Sequence of chain 2.A:
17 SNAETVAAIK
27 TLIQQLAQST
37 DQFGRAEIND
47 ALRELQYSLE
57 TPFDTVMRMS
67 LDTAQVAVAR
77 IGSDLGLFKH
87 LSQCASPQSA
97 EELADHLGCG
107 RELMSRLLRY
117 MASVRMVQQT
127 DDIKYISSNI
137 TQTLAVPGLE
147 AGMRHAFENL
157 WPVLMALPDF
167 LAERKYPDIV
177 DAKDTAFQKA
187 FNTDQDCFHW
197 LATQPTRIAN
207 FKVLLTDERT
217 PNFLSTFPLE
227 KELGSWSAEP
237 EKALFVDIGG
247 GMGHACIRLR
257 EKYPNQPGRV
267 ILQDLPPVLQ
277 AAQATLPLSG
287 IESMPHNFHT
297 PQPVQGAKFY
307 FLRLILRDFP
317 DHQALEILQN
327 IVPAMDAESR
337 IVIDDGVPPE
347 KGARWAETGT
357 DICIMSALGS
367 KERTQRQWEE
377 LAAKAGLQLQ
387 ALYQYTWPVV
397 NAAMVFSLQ

A protein and the small-molecule ligand that binds it are described below.
Small molecule (SMILES): C/C=C/[C@H]1Oc2c(-c3ccccc3)c[nH]c(=O)c2[C@H]2[C@@H]1CCC[C@@H]2C

Binding-site contacts:
Ligand atom N13 contacts residue ARG313 of chain 2.B at 3.5 Å (salt-bridge).
Ligand atom N13 contacts residue ASP314 of chain 2.B at 2.5 Å (salt-bridge).
Ligand atom C02 contacts residue ASP314 of chain 2.B at 3.9 Å.
Ligand atom C11 contacts residue LEU156 of chain 2.B at 4.0 Å (hydrophobic).
Ligand atom C08 contacts residue LEU197 of chain 2.B at 3.8 Å (hydrophobic).
Ligand atom C11 contacts residue HIS151 of chain 2.B at 3.5 Å.
Ligand atom C24 contacts residue MET63 of chain 2.A at 3.5 Å (hydrophobic).
Ligand atom C08 contacts residue PHE194 of chain 2.B at 3.9 Å (hydrophobic).
Ligand atom C18 contacts residue PHE207 of chain 2.B at 4.1 Å (hydrophobic).
Ligand atom C25 contacts residue ARG215 of chain 2.B at 4.1 Å.
Ligand atom C02 contacts residue ARG313 of chain 2.B at 3.4 Å.
Ligand atom C09 contacts residue LEU197 of chain 2.B at 3.8 Å (hydrophobic).
Ligand atom C16 contacts residue LEU210 of chain 2.B at 3.9 Å (hydrophobic).
Ligand atom C23 contacts residue SER66 of chain 2.A at 4.1 Å.
Ligand atom C06 contacts residue HIS151 of chain 2.B at 3.8 Å.
Ligand atom O14 contacts residue HIS151 of chain 2.B at 2.8 Å (h-bond).
Ligand atom C10 contacts residue HIS151 of chain 2.B at 3.6 Å.
Ligand atom C08 contacts residue HIS151 of chain 2.B at 3.9 Å.
Ligand atom C10 contacts residue ALA363 of chain 2.B at 4.0 Å (hydrophobic).
Ligand atom C07 contacts residue PHE194 of chain 2.B at 4.0 Å (hydrophobic).
Ligand atom C12 contacts residue LEU364 of chain 2.B at 3.4 Å (hydrophobic).
Ligand atom C02 contacts residue ILE360 of chain 2.B at 3.8 Å (hydrophobic).
Ligand atom C12 contacts residue ILE360 of chain 2.B at 3.9 Å (hydrophobic).
Ligand atom C09 contacts residue HIS151 of chain 2.B at 3.6 Å.
Ligand atom C04 contacts residue HIS151 of chain 2.B at 3.9 Å.
Ligand atom C16 contacts residue HIS151 of chain 2.B at 3.5 Å.
Ligand atom C07 contacts residue PHE207 of chain 2.B at 3.5 Å (hydrophobic).
Ligand atom C23 contacts residue LEU67 of chain 2.A at 3.9 Å (hydrophobic).
Ligand atom N13 contacts residue ILE360 of chain 2.B at 3.5 Å.
Ligand atom C08 contacts residue PHE207 of chain 2.B at 3.0 Å (hydrophobic).
Ligand atom C22 contacts residue THR356 of chain 2.B at 3.9 Å.
Ligand atom C18 contacts residue LEU210 of chain 2.B at 3.6 Å (hydrophobic).
Ligand atom C09 contacts residue CYS193 of chain 2.B at 3.5 Å (hydrophobic).
Ligand atom C24 contacts residue SER66 of chain 2.A at 3.7 Å.
Ligand atom O01 contacts residue ARG313 of chain 2.B at 2.5 Å (salt-bridge).
Ligand atom C15 contacts residue HIS151 of chain 2.B at 3.4 Å.
Ligand atom C22 contacts residue CYS359 of chain 2.B at 3.8 Å (hydrophobic).
Ligand atom C23 contacts residue MET63 of chain 2.A at 3.9 Å (hydrophobic).
Ligand atom C09 contacts residue PHE207 of chain 2.B at 3.7 Å (hydrophobic).
Ligand atom C12 contacts residue ASP314 of chain 2.B at 2.9 Å.

Sequence of chain 2.B:
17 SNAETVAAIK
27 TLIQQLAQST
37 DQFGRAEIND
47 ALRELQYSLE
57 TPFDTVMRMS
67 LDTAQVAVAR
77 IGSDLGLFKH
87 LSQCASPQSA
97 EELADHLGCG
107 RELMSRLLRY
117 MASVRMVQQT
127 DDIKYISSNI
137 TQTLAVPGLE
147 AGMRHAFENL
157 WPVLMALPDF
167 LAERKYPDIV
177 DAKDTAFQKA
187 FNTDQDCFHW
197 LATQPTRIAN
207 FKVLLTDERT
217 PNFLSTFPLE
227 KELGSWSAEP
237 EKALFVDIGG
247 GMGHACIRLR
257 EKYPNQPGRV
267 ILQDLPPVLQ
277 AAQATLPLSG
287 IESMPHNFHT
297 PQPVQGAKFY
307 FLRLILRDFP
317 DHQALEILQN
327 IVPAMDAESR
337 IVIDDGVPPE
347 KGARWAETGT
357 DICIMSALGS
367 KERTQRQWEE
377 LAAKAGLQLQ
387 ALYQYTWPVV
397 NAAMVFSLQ